Binding-site contacts:
Ligand atom C11 contacts residue HIS286 of chain 1.B at 3.9 Å.
Ligand atom CL25 contacts residue GLY227 of chain 1.B at 3.9 Å.
Ligand atom O21 contacts residue GLU70 of chain 1.B at 3.3 Å (salt-bridge).
Ligand atom C15 contacts residue SER139 of chain 1.B at 3.8 Å.
Ligand atom C10 contacts residue HIS286 of chain 1.B at 3.5 Å.
Ligand atom C18 contacts residue LEU258 of chain 1.B at 3.9 Å (hydrophobic).
Ligand atom C11 contacts residue LEU258 of chain 1.B at 3.9 Å (hydrophobic).
Ligand atom C9 contacts residue ALA68 of chain 1.B at 3.5 Å (hydrophobic).
Ligand atom C10 contacts residue SER139 of chain 1.B at 3.7 Å.
Ligand atom O24 contacts residue LEU258 of chain 1.B at 3.6 Å.
Ligand atom O23 contacts residue GLU70 of chain 1.B at 3.7 Å.
Ligand atom C17 contacts residue SER172 of chain 1.B at 3.4 Å.
Ligand atom C7 contacts residue HIS138 of chain 1.B at 3.8 Å.
Ligand atom N19 contacts residue VAL287 of chain 1.B at 3.4 Å.
Ligand atom C9 contacts residue GLY67 of chain 1.B at 3.9 Å.
Ligand atom C2 contacts residue SER172 of chain 1.B at 3.5 Å.
Ligand atom C12 contacts residue SER139 of chain 1.B at 3.0 Å.
Ligand atom C1 contacts residue LEU258 of chain 1.B at 3.3 Å (hydrophobic).
Ligand atom C8 contacts residue ALA68 of chain 1.B at 3.3 Å (hydrophobic).
Ligand atom C7 contacts residue ARG74 of chain 1.B at 3.7 Å.
Ligand atom C18 contacts residue LEU165 of chain 1.B at 3.7 Å (hydrophobic).
Ligand atom O22 contacts residue SER139 of chain 1.B at 2.9 Å (h-bond).
Ligand atom N19 contacts residue HIS138 of chain 1.B at 3.0 Å (h-bond).
Ligand atom C7 contacts residue VAL287 of chain 1.B at 3.6 Å (hydrophobic).
Ligand atom O21 contacts residue HIS138 of chain 1.B at 3.9 Å.
Ligand atom O22 contacts residue GLY67 of chain 1.B at 3.4 Å.
Ligand atom C14 contacts residue SER139 of chain 1.B at 3.6 Å.
Ligand atom O22 contacts residue ALA68 of chain 1.B at 2.6 Å (h-bond).
Ligand atom C7 contacts residue GLU70 of chain 1.B at 3.7 Å.
Ligand atom C8 contacts residue SER139 of chain 1.B at 2.8 Å.
Ligand atom O23 contacts residue ARG74 of chain 1.B at 3.9 Å.
Ligand atom C14 contacts residue ALA68 of chain 1.B at 3.3 Å (hydrophobic).
Ligand atom N20 contacts residue SER139 of chain 1.B at 2.9 Å (h-bond).
Ligand atom O21 contacts residue VAL287 of chain 1.B at 3.5 Å.
Ligand atom O22 contacts residue MET140 of chain 1.B at 3.1 Å (h-bond).
Ligand atom O21 contacts residue ARG74 of chain 1.B at 2.9 Å (salt-bridge).
Ligand atom O23 contacts residue TYR211 of chain 1.B at 3.6 Å.
Ligand atom C13 contacts residue TYR211 of chain 1.B at 3.7 Å (hydrophobic).
Ligand atom C9 contacts residue GLU70 of chain 1.B at 3.8 Å.
Ligand atom C11 contacts residue SER139 of chain 1.B at 3.2 Å.

A small-molecule ligand and the protein it binds are described below.
Small molecule (SMILES): Cc1ccc(COC2CN(C(=O)C3CC4(COC(=O)N4)C3)C2)cc1Cl

Sequence of chain 1.B:
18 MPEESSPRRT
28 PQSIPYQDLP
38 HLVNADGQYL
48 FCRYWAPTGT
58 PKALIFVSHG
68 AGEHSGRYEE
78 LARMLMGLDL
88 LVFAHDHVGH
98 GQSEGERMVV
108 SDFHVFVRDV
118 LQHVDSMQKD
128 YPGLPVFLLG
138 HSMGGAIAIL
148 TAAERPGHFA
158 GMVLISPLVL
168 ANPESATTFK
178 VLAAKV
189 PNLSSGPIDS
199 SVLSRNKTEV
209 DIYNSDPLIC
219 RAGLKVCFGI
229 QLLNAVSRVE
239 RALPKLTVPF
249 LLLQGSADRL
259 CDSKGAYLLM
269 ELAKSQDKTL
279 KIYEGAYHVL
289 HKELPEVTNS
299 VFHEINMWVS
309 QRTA